Sequence of chain 2.A:
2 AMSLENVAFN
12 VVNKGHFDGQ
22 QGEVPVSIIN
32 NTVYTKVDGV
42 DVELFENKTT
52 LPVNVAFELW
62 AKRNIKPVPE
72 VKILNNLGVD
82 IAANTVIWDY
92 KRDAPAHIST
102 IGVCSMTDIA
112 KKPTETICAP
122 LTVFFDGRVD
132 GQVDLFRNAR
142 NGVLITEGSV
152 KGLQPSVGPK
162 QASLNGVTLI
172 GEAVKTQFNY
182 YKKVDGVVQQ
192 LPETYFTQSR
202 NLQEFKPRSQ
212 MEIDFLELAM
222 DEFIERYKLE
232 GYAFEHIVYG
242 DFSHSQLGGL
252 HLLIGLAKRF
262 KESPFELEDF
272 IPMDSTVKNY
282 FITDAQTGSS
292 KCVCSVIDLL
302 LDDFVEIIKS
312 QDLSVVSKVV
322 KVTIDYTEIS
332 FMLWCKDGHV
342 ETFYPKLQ

A small-molecule ligand and the protein it binds are described below.
Small molecule (SMILES): N[C@H]1CCN(S(=O)(=O)c2ccccc2)C1

Binding-site contacts:
Ligand atom N05 contacts residue VAL13 of chain 1.A at 3.8 Å.
Ligand atom C14 contacts residue ASP39 of chain 1.A at 4.4 Å.
Ligand atom C14 contacts residue GLN349 of chain 2.A at 4.2 Å.
Ligand atom S07 contacts residue VAL38 of chain 1.A at 4.2 Å.
Ligand atom O08 contacts residue VAL38 of chain 1.A at 3.8 Å.
Ligand atom C02 contacts residue LEU348 of chain 2.A at 3.6 Å (hydrophobic).
Ligand atom N01 contacts residue VAL13 of chain 1.A at 4.1 Å.
Ligand atom C02 contacts residue ASN280 of chain 2.A at 4.3 Å.
Ligand atom O08 contacts residue VAL13 of chain 1.A at 3.9 Å.
Ligand atom C06 contacts residue ILE272 of chain 2.A at 3.7 Å (hydrophobic).
Ligand atom C10 contacts residue VAL38 of chain 1.A at 3.9 Å (hydrophobic).
Ligand atom C03 contacts residue LEU348 of chain 2.A at 3.5 Å (hydrophobic).
Ligand atom C14 contacts residue LEU348 of chain 2.A at 3.7 Å (hydrophobic).
Ligand atom C02 contacts residue ILE272 of chain 2.A at 4.4 Å (hydrophobic).
Ligand atom N01 contacts residue ASN280 of chain 2.A at 3.2 Å (h-bond).
Ligand atom C11 contacts residue ASP39 of chain 1.A at 4.2 Å.
Ligand atom C03 contacts residue GLN349 of chain 2.A at 4.3 Å.
Ligand atom S07 contacts residue VAL13 of chain 1.A at 4.2 Å.
Ligand atom C03 contacts residue ASN14 of chain 1.A at 3.4 Å.
Ligand atom C13 contacts residue ASP39 of chain 1.A at 3.5 Å.
Ligand atom C02 contacts residue ASN14 of chain 1.A at 4.0 Å.
Ligand atom C10 contacts residue GLN349 of chain 2.A at 4.1 Å.
Ligand atom C04 contacts residue VAL13 of chain 1.A at 3.9 Å (hydrophobic).
Ligand atom O09 contacts residue VAL13 of chain 1.A at 4.2 Å.
Ligand atom C02 contacts residue VAL13 of chain 1.A at 3.6 Å (hydrophobic).
Ligand atom N05 contacts residue ILE272 of chain 2.A at 4.4 Å.
Ligand atom C12 contacts residue ASP39 of chain 1.A at 3.3 Å.
Ligand atom O09 contacts residue VAL38 of chain 1.A at 4.0 Å.
Ligand atom C15 contacts residue VAL38 of chain 1.A at 4.2 Å (hydrophobic).
Ligand atom C06 contacts residue ASN280 of chain 2.A at 4.3 Å.
Ligand atom C06 contacts residue VAL13 of chain 1.A at 4.0 Å (hydrophobic).
Ligand atom C12 contacts residue GLN349 of chain 2.A at 3.3 Å.
Ligand atom C13 contacts residue GLN349 of chain 2.A at 3.8 Å.
Ligand atom C06 contacts residue LEU348 of chain 2.A at 3.8 Å (hydrophobic).
Ligand atom C11 contacts residue GLN349 of chain 2.A at 3.4 Å.
Ligand atom C15 contacts residue LEU348 of chain 2.A at 3.6 Å (hydrophobic).
Ligand atom O09 contacts residue ILE272 of chain 2.A at 3.4 Å.
Ligand atom N01 contacts residue LEU348 of chain 2.A at 2.9 Å (h-bond).
Ligand atom C11 contacts residue VAL38 of chain 1.A at 4.1 Å (hydrophobic).
Ligand atom C04 contacts residue ASN14 of chain 1.A at 4.2 Å.

Sequence of chain 1.A:
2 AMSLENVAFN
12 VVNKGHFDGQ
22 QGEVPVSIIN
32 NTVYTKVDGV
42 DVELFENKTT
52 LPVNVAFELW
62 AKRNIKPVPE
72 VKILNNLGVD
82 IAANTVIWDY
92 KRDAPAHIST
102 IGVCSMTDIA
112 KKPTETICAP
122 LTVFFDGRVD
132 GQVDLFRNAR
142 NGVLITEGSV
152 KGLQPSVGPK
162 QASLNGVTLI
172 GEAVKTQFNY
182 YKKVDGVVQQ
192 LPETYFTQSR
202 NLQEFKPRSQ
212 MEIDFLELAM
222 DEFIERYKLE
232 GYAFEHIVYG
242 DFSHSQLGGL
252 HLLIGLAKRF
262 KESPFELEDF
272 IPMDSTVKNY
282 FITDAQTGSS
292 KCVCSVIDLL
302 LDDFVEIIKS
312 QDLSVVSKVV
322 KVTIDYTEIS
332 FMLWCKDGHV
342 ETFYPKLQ